Binding-site contacts:
Ligand atom N7 contacts residue ARG126 of chain 1.A at 3.8 Å.
Ligand atom OP1 contacts residue GLN194 of chain 1.A at 3.8 Å.
Ligand atom P contacts residue ARG125 of chain 1.A at 3.8 Å.
Ligand atom O5' contacts residue VAL123 of chain 1.A at 3.3 Å (h-bond).
Ligand atom O5' contacts residue TYR131 of chain 1.A at 3.0 Å (h-bond).
Ligand atom OP2 contacts residue TYR131 of chain 1.A at 2.7 Å (h-bond).
Ligand atom C5 contacts residue LYS54 of chain 1.A at 3.3 Å.
Ligand atom O2 contacts residue LYS54 of chain 1.A at 3.8 Å.
Ligand atom O5' contacts residue ARG126 of chain 1.A at 3.5 Å (salt-bridge).
Ligand atom C5' contacts residue VAL123 of chain 1.A at 3.2 Å (hydrophobic).
Ligand atom OP2 contacts residue HIS61 of chain 1.A at 3.6 Å.
Ligand atom C2 contacts residue LYS54 of chain 1.A at 3.7 Å.
Ligand atom OP1 contacts residue ARG125 of chain 1.A at 2.7 Å (salt-bridge).
Ligand atom P contacts residue HIS61 of chain 1.A at 3.7 Å.
Ligand atom OP1 contacts residue VAL123 of chain 1.A at 2.8 Å (h-bond).
Ligand atom C7 contacts residue LYS54 of chain 1.A at 3.5 Å.
Ligand atom OP2 contacts residue GLY122 of chain 1.A at 3.6 Å.
Ligand atom C2' contacts residue TYR131 of chain 1.A at 3.4 Å (hydrophobic).
Ligand atom O4 contacts residue LYS54 of chain 1.A at 2.4 Å (salt-bridge).
Ligand atom C8 contacts residue ARG126 of chain 1.A at 3.6 Å.
Ligand atom OP1 contacts residue THR124 of chain 1.A at 3.4 Å.
Ligand atom C4 contacts residue LYS54 of chain 1.A at 2.7 Å.
Ligand atom C4' contacts residue SER195 of chain 1.A at 3.2 Å.
Ligand atom C8 contacts residue TYR131 of chain 1.A at 3.4 Å (hydrophobic).
Ligand atom OP1 contacts residue MG1 of chain 1.I at 2.9 Å.
Ligand atom P contacts residue THR124 of chain 1.A at 3.6 Å.
Ligand atom O3' contacts residue HIS61 of chain 1.A at 3.6 Å.
Ligand atom OP2 contacts residue ARG126 of chain 1.A at 3.0 Å (salt-bridge).
Ligand atom O4' contacts residue ILE58 of chain 1.A at 3.8 Å.
Ligand atom N4 contacts residue GLU134 of chain 1.A at 3.5 Å (salt-bridge).
Ligand atom P contacts residue VAL123 of chain 1.A at 3.7 Å.
Ligand atom P contacts residue ARG126 of chain 1.A at 3.9 Å.
Ligand atom C4' contacts residue ARG125 of chain 1.A at 3.7 Å.
Ligand atom N3 contacts residue LYS54 of chain 1.A at 2.9 Å.
Ligand atom OP1 contacts residue GLY122 of chain 1.A at 3.8 Å.
Ligand atom OP1 contacts residue HIS61 of chain 1.A at 3.5 Å.
Ligand atom C3' contacts residue VAL123 of chain 1.A at 3.8 Å (hydrophobic).
Ligand atom P contacts residue TYR131 of chain 1.A at 3.4 Å.
Ligand atom O4' contacts residue SER195 of chain 1.A at 3.2 Å (h-bond).
Ligand atom OP2 contacts residue THR124 of chain 1.A at 2.7 Å (h-bond).

Sequence of chain 1.A:
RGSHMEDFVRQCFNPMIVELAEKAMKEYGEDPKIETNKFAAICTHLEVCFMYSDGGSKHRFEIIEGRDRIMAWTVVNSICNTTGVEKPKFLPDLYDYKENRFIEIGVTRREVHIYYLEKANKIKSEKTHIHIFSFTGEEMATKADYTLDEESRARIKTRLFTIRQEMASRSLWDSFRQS

This small molecule binds to this protein.
Small molecule (SMILES): Cc1cn([C@H]2C[C@H](O[P](=O)(O)OC[C@H]3O[C@@H](n4cnc5c(N)ncnc54)C[C@@H]3O[P](=O)(O)OC[C@H]3O[C@@H](n4cnc5c(=O)nc(N)[nH]c54)C[C@@H]3O[P](=O)(O)OC[C@H]3O[C@@H](n4ccc(N)nc4=O)C[C@@H]3O)[C@@H](COP(=O)=O)O2)c(=O)[nH]c1=O